Binding-site contacts:
Ligand atom C3 contacts residue TRP374 of chain 56.A at 4.0 Å (hydrophobic).
Ligand atom C1 contacts residue TRP374 of chain 56.A at 3.3 Å (hydrophobic).
Ligand atom N1 contacts residue TRP374 of chain 56.A at 3.5 Å.
Ligand atom O1S contacts residue GLY222 of chain 56.A at 3.0 Å (h-bond).
Ligand atom S1 contacts residue ARG224 of chain 56.A at 4.0 Å.
Ligand atom O1S contacts residue LYS215 of chain 56.A at 3.9 Å.
Ligand atom O1S contacts residue ARG224 of chain 56.A at 2.9 Å (salt-bridge).
Ligand atom C2 contacts residue TRP374 of chain 56.A at 4.0 Å (hydrophobic).
Ligand atom C3 contacts residue ASP229 of chain 56.A at 4.4 Å.
Ligand atom C2 contacts residue ARG224 of chain 56.A at 4.0 Å.
Ligand atom O2S contacts residue LYS215 of chain 56.A at 3.1 Å (salt-bridge).
Ligand atom S1 contacts residue TRP374 of chain 56.A at 4.4 Å.
Ligand atom O2S contacts residue GLY222 of chain 56.A at 3.4 Å (h-bond).
Ligand atom O1S contacts residue PHE223 of chain 56.A at 3.2 Å.
Ligand atom S1 contacts residue GLY222 of chain 56.A at 3.8 Å.
Ligand atom C1 contacts residue ARG224 of chain 56.A at 4.1 Å.
Ligand atom O3S contacts residue ARG224 of chain 56.A at 3.8 Å.
Ligand atom S1 contacts residue LYS215 of chain 56.A at 4.1 Å.
Ligand atom O1S contacts residue TRP374 of chain 56.A at 4.0 Å.

Sequence of chain 56.A:
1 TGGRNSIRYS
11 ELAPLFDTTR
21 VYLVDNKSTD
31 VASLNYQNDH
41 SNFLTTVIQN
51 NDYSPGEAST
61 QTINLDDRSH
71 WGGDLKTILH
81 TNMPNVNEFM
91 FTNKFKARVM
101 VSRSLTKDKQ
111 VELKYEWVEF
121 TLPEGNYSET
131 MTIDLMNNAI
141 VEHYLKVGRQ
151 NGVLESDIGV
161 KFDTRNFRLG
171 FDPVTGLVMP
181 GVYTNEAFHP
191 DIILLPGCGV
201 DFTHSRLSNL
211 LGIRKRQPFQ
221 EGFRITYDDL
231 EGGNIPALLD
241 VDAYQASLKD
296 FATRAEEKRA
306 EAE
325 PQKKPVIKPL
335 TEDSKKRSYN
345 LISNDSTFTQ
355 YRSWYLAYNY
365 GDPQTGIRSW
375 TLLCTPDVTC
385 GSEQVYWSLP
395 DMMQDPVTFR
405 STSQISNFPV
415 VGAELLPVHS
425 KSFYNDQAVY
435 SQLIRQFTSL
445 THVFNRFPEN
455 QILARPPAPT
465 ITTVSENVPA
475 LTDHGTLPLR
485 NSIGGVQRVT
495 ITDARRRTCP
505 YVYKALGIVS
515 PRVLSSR

A protein and the small-molecule ligand that binds it are described below.
Small molecule (SMILES): CCCCCCCCCCCC[N+](C)(C)CCCS(=O)(=O)O